The protein below binds the small molecule below.
Small molecule (SMILES): CC(=O)N[C@H]1[C@H](O[C@H]2[C@H](O)[C@@H](NC(C)=O)CO[C@@H]2CO)O[C@H](CO)[C@@H](O[C@@H]2O[C@H](CO)[C@@H](O)[C@H](O[C@H]3O[C@H](CO)[C@@H](O)[C@H](O)[C@@H]3O)[C@@H]2O)[C@@H]1O

Sequence of chain 1.B:
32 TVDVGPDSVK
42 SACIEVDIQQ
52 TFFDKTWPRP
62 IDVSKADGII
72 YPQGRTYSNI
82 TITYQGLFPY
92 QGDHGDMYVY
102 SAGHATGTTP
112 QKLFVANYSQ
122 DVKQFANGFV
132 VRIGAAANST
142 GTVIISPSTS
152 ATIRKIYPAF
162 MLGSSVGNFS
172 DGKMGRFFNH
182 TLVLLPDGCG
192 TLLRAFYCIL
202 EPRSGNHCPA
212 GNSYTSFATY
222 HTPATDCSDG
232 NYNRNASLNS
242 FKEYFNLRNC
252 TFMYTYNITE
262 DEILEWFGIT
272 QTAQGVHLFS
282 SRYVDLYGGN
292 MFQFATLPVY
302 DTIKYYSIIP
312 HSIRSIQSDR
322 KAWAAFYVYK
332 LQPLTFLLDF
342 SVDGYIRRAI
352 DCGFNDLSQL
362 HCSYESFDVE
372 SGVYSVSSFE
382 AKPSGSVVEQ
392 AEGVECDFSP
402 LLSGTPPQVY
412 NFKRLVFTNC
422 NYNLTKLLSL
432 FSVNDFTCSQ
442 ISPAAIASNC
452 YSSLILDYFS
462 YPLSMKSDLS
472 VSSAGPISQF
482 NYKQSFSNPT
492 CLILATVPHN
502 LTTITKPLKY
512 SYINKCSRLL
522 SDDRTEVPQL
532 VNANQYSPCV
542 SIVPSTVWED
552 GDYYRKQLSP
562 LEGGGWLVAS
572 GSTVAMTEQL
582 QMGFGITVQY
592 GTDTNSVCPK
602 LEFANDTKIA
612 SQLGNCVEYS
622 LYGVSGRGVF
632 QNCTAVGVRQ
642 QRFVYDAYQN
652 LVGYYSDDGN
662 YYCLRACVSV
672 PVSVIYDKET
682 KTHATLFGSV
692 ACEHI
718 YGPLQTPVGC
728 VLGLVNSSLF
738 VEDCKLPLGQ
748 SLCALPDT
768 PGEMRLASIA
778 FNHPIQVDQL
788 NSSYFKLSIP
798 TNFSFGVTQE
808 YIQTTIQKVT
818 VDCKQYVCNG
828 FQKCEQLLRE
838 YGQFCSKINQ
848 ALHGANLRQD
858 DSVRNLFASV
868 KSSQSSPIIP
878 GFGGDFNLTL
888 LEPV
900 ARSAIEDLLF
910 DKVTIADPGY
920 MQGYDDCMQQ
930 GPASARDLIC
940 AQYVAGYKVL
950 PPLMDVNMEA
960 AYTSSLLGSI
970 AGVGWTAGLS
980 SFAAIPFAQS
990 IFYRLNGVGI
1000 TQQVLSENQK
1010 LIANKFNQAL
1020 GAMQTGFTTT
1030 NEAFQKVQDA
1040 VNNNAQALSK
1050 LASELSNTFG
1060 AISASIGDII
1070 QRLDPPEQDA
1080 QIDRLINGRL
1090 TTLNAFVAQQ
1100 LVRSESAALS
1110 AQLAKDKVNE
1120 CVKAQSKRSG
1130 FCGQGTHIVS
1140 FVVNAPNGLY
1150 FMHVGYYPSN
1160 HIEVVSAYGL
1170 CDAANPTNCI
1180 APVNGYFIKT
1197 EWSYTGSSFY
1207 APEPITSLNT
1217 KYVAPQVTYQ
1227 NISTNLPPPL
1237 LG

Binding-site contacts:
Ligand atom O5 contacts residue ASN1227 of chain 1.B at 2.4 Å (h-bond).
Ligand atom C8 contacts residue TYR1225 of chain 1.B at 3.3 Å (hydrophobic).
Ligand atom O5 contacts residue VAL1223 of chain 1.B at 4.0 Å.
Ligand atom C8 contacts residue SER790 of chain 1.B at 3.6 Å.
Ligand atom C1 contacts residue ASN1227 of chain 1.B at 1.5 Å.
Ligand atom C8 contacts residue GLN1222 of chain 1.B at 3.8 Å.
Ligand atom C7 contacts residue VAL1223 of chain 1.B at 3.7 Å (hydrophobic).
Ligand atom C3 contacts residue GLN1222 of chain 1.B at 4.4 Å.
Ligand atom C8 contacts residue GLN1226 of chain 1.B at 3.8 Å.
Ligand atom C1 contacts residue VAL1223 of chain 1.B at 4.2 Å (hydrophobic).
Ligand atom O4 contacts residue GLU1006 of chain 1.C at 4.2 Å.
Ligand atom N2 contacts residue GLN1226 of chain 1.B at 4.3 Å.
Ligand atom C8 contacts residue VAL1223 of chain 1.B at 4.1 Å (hydrophobic).
Ligand atom C7 contacts residue TYR1225 of chain 1.B at 3.5 Å (hydrophobic).
Ligand atom O3 contacts residue VAL1223 of chain 1.B at 3.0 Å (h-bond).
Ligand atom C2 contacts residue TYR1225 of chain 1.B at 3.8 Å (hydrophobic).
Ligand atom C1 contacts residue TYR1225 of chain 1.B at 3.8 Å (hydrophobic).
Ligand atom C7 contacts residue ASN1227 of chain 1.B at 3.8 Å.
Ligand atom N2 contacts residue ASN1227 of chain 1.B at 3.0 Å (h-bond).
Ligand atom O7 contacts residue GLN1222 of chain 1.B at 3.8 Å.
Ligand atom C3 contacts residue VAL1223 of chain 1.B at 3.6 Å (hydrophobic).
Ligand atom N2 contacts residue TYR1225 of chain 1.B at 2.8 Å (h-bond).
Ligand atom N2 contacts residue VAL1223 of chain 1.B at 4.0 Å.
Ligand atom C3 contacts residue ASN1227 of chain 1.B at 3.9 Å.
Ligand atom C7 contacts residue GLN1222 of chain 1.B at 4.0 Å.
Ligand atom C4 contacts residue ASN1227 of chain 1.B at 4.5 Å.
Ligand atom C5 contacts residue ASN1227 of chain 1.B at 3.7 Å.
Ligand atom O7 contacts residue VAL1223 of chain 1.B at 3.2 Å (h-bond).
Ligand atom O7 contacts residue ASN1227 of chain 1.B at 3.9 Å.
Ligand atom C2 contacts residue VAL1223 of chain 1.B at 4.2 Å (hydrophobic).
Ligand atom C2 contacts residue ASN1227 of chain 1.B at 2.6 Å.
Ligand atom C8 contacts residue PRO1221 of chain 1.B at 3.5 Å (hydrophobic).
Ligand atom C3 contacts residue TYR1225 of chain 1.B at 4.2 Å (hydrophobic).
Ligand atom O4 contacts residue VAL1223 of chain 1.B at 3.7 Å.
Ligand atom O3 contacts residue GLU1006 of chain 1.C at 4.0 Å.

Sequence of chain 1.C:
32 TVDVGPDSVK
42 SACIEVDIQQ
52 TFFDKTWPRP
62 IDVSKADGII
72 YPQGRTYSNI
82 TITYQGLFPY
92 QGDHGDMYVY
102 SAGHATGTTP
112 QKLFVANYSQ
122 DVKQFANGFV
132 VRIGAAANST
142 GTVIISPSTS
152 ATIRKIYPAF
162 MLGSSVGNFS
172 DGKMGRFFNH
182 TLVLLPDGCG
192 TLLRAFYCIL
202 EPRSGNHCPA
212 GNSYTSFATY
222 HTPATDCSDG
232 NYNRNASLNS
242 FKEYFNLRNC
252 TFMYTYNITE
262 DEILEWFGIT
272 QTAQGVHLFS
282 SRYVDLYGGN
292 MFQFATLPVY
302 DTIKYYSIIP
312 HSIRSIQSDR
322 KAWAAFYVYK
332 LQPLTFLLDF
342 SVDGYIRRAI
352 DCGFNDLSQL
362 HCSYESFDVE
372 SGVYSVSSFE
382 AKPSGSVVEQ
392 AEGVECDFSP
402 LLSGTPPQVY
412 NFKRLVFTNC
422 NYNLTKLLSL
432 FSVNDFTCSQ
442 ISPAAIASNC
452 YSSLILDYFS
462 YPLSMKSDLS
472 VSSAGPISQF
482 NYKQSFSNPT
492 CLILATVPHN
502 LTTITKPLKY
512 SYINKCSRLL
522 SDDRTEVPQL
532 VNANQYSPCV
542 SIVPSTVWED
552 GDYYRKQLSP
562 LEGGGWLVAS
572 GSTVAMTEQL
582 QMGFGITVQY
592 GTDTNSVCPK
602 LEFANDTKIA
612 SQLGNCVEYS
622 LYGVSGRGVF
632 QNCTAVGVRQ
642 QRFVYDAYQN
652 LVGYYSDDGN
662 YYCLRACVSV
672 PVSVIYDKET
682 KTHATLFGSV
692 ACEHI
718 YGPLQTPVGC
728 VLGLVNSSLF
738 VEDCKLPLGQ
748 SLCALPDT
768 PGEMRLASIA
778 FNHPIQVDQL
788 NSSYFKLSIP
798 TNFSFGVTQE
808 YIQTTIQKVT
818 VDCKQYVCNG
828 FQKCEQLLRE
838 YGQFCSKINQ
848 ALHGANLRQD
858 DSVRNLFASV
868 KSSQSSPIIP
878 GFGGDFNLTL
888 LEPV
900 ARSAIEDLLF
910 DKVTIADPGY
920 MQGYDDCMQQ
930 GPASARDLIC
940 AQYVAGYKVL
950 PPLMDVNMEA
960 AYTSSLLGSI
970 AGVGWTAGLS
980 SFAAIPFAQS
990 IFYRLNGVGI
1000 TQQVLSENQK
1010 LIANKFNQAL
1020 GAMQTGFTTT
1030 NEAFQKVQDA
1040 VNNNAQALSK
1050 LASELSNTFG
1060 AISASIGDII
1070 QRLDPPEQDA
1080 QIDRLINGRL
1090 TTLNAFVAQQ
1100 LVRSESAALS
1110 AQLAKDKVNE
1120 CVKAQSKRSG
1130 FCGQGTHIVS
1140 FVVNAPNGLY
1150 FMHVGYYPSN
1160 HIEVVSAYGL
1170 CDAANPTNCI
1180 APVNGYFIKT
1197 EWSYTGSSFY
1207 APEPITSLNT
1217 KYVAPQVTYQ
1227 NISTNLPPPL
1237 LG